Sequence of chain 1.B:
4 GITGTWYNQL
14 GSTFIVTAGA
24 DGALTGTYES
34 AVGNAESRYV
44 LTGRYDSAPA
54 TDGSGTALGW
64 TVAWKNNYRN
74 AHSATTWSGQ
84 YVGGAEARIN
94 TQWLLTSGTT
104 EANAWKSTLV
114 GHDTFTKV

Binding-site contacts:
Ligand atom C3 contacts residue SER33 of chain 2.A at 3.3 Å.
Ligand atom S contacts residue TRP67 of chain 2.A at 3.5 Å.
Ligand atom C30 contacts residue ASP116 of chain 2.A at 3.7 Å.
Ligand atom C4 contacts residue TRP67 of chain 2.A at 3.8 Å (hydrophobic).
Ligand atom C6 contacts residue ASN37 of chain 2.A at 3.7 Å.
Ligand atom C6 contacts residue TRP67 of chain 2.A at 3.5 Å (hydrophobic).
Ligand atom C contacts residue TRP96 of chain 2.A at 3.8 Å (hydrophobic).
Ligand atom N2 contacts residue VAL35 of chain 2.A at 3.5 Å.
Ligand atom C21 contacts residue LEU112 of chain 2.A at 3.2 Å (hydrophobic).
Ligand atom O2 contacts residue SER15 of chain 2.A at 2.7 Å (h-bond).
Ligand atom N contacts residue SER76 of chain 2.A at 3.0 Å (h-bond).
Ligand atom O2 contacts residue ASN11 of chain 2.A at 3.0 Å (h-bond).
Ligand atom O2 contacts residue ASP116 of chain 2.A at 3.8 Å.
Ligand atom C29 contacts residue TRP108 of chain 1.B at 3.8 Å (hydrophobic).
Ligand atom C25 contacts residue ALA74 of chain 2.A at 3.7 Å (hydrophobic).
Ligand atom C29 contacts residue VAL35 of chain 2.A at 3.6 Å (hydrophobic).
Ligand atom C4 contacts residue LEU98 of chain 2.A at 3.8 Å (hydrophobic).
Ligand atom N2 contacts residue SER33 of chain 2.A at 3.0 Å (h-bond).
Ligand atom S contacts residue THR78 of chain 2.A at 3.2 Å (h-bond).
Ligand atom S contacts residue TRP80 of chain 2.A at 3.8 Å.
Ligand atom C30 contacts residue SER15 of chain 2.A at 3.7 Å.
Ligand atom C30 contacts residue ASN11 of chain 2.A at 3.7 Å.
Ligand atom C30 contacts residue LEU13 of chain 2.A at 3.7 Å (hydrophobic).
Ligand atom O contacts residue ASN37 of chain 2.A at 2.9 Å (h-bond).
Ligand atom C3 contacts residue VAL35 of chain 2.A at 3.7 Å (hydrophobic).
Ligand atom C20 contacts residue TRP108 of chain 1.B at 3.4 Å (hydrophobic).
Ligand atom C30 contacts residue TYR31 of chain 2.A at 3.6 Å (hydrophobic).
Ligand atom N1 contacts residue SER100 of chain 2.A at 3.3 Å (h-bond).
Ligand atom O2 contacts residue TYR31 of chain 2.A at 2.7 Å (h-bond).
Ligand atom C9 contacts residue ALA74 of chain 2.A at 3.6 Å (hydrophobic).
Ligand atom C1 contacts residue TRP96 of chain 2.A at 3.5 Å (hydrophobic).
Ligand atom C8 contacts residue SER76 of chain 2.A at 3.5 Å.
Ligand atom C5 contacts residue TRP67 of chain 2.A at 3.7 Å (hydrophobic).
Ligand atom C2 contacts residue TRP108 of chain 1.B at 3.8 Å (hydrophobic).
Ligand atom C7 contacts residue ASN37 of chain 2.A at 3.7 Å.
Ligand atom C9 contacts residue SER76 of chain 2.A at 3.5 Å.
Ligand atom C9 contacts residue SER100 of chain 2.A at 3.8 Å.
Ligand atom N3 contacts residue ASP116 of chain 2.A at 2.9 Å (salt-bridge).
Ligand atom O contacts residue GLY36 of chain 2.A at 3.6 Å.
Ligand atom N3 contacts residue LEU13 of chain 2.A at 3.8 Å.

Sequence of chain 2.A:
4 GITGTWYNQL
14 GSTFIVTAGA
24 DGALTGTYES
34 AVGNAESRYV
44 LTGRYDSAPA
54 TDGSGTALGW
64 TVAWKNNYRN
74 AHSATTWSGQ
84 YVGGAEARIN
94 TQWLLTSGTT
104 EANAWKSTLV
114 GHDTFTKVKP

The protein below binds the small molecule below.
Small molecule (SMILES): O=C(CCCC[C@@H]1SC[C@@H]2NC(=O)N[C@@H]21)NCCNC(=O)c1c(-c2ccccc2)cccc1-c1ccccc1